Sequence of chain 1.G:
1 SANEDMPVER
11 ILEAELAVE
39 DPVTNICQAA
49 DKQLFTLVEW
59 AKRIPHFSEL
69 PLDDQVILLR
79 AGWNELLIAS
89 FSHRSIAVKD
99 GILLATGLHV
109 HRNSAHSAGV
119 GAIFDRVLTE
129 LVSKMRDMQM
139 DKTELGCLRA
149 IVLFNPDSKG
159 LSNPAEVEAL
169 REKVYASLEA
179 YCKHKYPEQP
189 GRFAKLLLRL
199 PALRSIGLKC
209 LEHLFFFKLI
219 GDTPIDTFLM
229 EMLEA

This protein binds this small molecule.
Small molecule (SMILES): CC1=C(/C=C/C(C)=C/C=C/C(C)=C/C(=O)O)C(C)(C)CCC1

Sequence of chain 1.C:
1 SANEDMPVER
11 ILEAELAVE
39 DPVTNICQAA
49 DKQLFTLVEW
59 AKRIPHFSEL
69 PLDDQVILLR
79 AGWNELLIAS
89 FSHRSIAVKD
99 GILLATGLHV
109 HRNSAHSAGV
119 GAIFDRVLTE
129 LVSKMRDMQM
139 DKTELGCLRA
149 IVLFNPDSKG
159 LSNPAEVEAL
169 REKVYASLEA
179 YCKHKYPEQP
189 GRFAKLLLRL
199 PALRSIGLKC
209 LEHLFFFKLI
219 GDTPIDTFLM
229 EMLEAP

Binding-site contacts:
Ligand atom C7 contacts residue CYS208 of chain 1.G at 3.8 Å (hydrophobic).
Ligand atom O1 contacts residue PHE89 of chain 1.G at 3.8 Å.
Ligand atom C20 contacts residue LEU102 of chain 1.G at 3.7 Å (hydrophobic).
Ligand atom C12 contacts residue LEU85 of chain 1.G at 3.9 Å (hydrophobic).
Ligand atom O1 contacts residue ALA103 of chain 1.G at 3.4 Å.
Ligand atom C15 contacts residue ALA103 of chain 1.G at 3.7 Å (hydrophobic).
Ligand atom O2 contacts residue ARG92 of chain 1.G at 3.7 Å.
Ligand atom C2 contacts residue LEU212 of chain 1.C at 3.9 Å (hydrophobic).
Ligand atom C19 contacts residue TRP81 of chain 1.G at 4.1 Å (hydrophobic).
Ligand atom C20 contacts residue ALA47 of chain 1.G at 3.9 Å (hydrophobic).
Ligand atom C13 contacts residue ALA48 of chain 1.G at 4.0 Å (hydrophobic).
Ligand atom C13 contacts residue PHE89 of chain 1.G at 3.5 Å (hydrophobic).
Ligand atom O1 contacts residue ARG92 of chain 1.G at 2.6 Å (salt-bridge).
Ligand atom C20 contacts residue ILE44 of chain 1.G at 3.9 Å (hydrophobic).
Ligand atom C12 contacts residue ALA48 of chain 1.G at 3.5 Å (hydrophobic).
Ligand atom C6 contacts residue CYS208 of chain 1.G at 3.7 Å (hydrophobic).
Ligand atom O1 contacts residue GLN51 of chain 1.G at 3.4 Å.
Ligand atom C10 contacts residue ALA48 of chain 1.G at 3.6 Å (hydrophobic).
Ligand atom C17 contacts residue CYS208 of chain 1.G at 3.6 Å (hydrophobic).
Ligand atom C11 contacts residue ALA48 of chain 1.G at 3.6 Å (hydrophobic).
Ligand atom C11 contacts residue PHE89 of chain 1.G at 3.9 Å (hydrophobic).
Ligand atom C14 contacts residue PHE89 of chain 1.G at 3.8 Å (hydrophobic).
Ligand atom C12 contacts residue PHE89 of chain 1.G at 3.8 Å (hydrophobic).
Ligand atom C15 contacts residue GLN51 of chain 1.G at 4.0 Å.
Ligand atom C10 contacts residue ILE86 of chain 1.G at 4.1 Å (hydrophobic).
Ligand atom O2 contacts residue PHE89 of chain 1.G at 4.1 Å.
Ligand atom O2 contacts residue ALA103 of chain 1.G at 2.7 Å (h-bond).
Ligand atom C15 contacts residue ARG92 of chain 1.G at 3.5 Å.
Ligand atom C9 contacts residue ILE86 of chain 1.G at 4.0 Å (hydrophobic).
Ligand atom O2 contacts residue ALA47 of chain 1.G at 3.2 Å.
Ligand atom C15 contacts residue PHE89 of chain 1.G at 3.7 Å (hydrophobic).
Ligand atom C5 contacts residue CYS208 of chain 1.G at 4.0 Å (hydrophobic).
Ligand atom C19 contacts residue ASN82 of chain 1.G at 3.1 Å.
Ligand atom C15 contacts residue ALA47 of chain 1.G at 4.0 Å (hydrophobic).
Ligand atom C20 contacts residue PHE89 of chain 1.G at 3.5 Å (hydrophobic).
Ligand atom C14 contacts residue LEU85 of chain 1.G at 4.1 Å (hydrophobic).
Ligand atom C14 contacts residue ALA47 of chain 1.G at 4.0 Å (hydrophobic).
Ligand atom C16 contacts residue CYS45 of chain 1.G at 4.0 Å (hydrophobic).
Ligand atom O2 contacts residue LEU102 of chain 1.G at 3.4 Å.
Ligand atom C18 contacts residue PHE89 of chain 1.G at 3.6 Å (hydrophobic).